Binding-site contacts:
Ligand atom N1 contacts residue GLN137 of chain 2.A at 3.0 Å (h-bond).
Ligand atom O1P contacts residue SER80 of chain 3.A at 4.1 Å.
Ligand atom C1 contacts residue HIS134 of chain 2.A at 3.4 Å.
Ligand atom C1P contacts residue THR55 of chain 2.A at 3.9 Å.
Ligand atom O3P contacts residue PRO266 of chain 2.A at 3.8 Å.
Ligand atom P contacts residue ARG105 of chain 2.A at 4.0 Å.
Ligand atom O1 contacts residue HIS134 of chain 2.A at 2.6 Å (h-bond).
Ligand atom P contacts residue SER52 of chain 2.A at 4.0 Å.
Ligand atom O3P contacts residue SER80 of chain 3.A at 4.0 Å.
Ligand atom C1P contacts residue GLN137 of chain 2.A at 3.9 Å.
Ligand atom O3P contacts residue LEU267 of chain 2.A at 3.7 Å.
Ligand atom C1P contacts residue HIS134 of chain 2.A at 3.5 Å.
Ligand atom O2P contacts residue SER80 of chain 3.A at 3.7 Å.
Ligand atom O1P contacts residue THR55 of chain 2.A at 3.0 Å (h-bond).
Ligand atom O1 contacts residue ARG296 of chain 2.A at 2.9 Å (salt-bridge).
Ligand atom N1 contacts residue ARG296 of chain 2.A at 3.8 Å.
Ligand atom P contacts residue LEU267 of chain 2.A at 3.7 Å.
Ligand atom C1 contacts residue GLN137 of chain 2.A at 3.4 Å.
Ligand atom O1 contacts residue THR55 of chain 2.A at 2.9 Å.
Ligand atom P contacts residue THR55 of chain 2.A at 3.8 Å.
Ligand atom O1P contacts residue SER52 of chain 2.A at 2.5 Å (h-bond).
Ligand atom N1 contacts residue THR55 of chain 2.A at 3.6 Å (h-bond).
Ligand atom O3P contacts residue ARG54 of chain 2.A at 2.8 Å.
Ligand atom P contacts residue SER80 of chain 3.A at 4.2 Å.
Ligand atom C1 contacts residue ARG296 of chain 2.A at 3.9 Å.
Ligand atom C1P contacts residue ARG105 of chain 2.A at 4.1 Å.
Ligand atom O3P contacts residue THR55 of chain 2.A at 3.5 Å (h-bond).
Ligand atom C1P contacts residue LEU267 of chain 2.A at 4.2 Å (hydrophobic).
Ligand atom C1 contacts residue THR55 of chain 2.A at 3.3 Å.
Ligand atom O2P contacts residue LEU267 of chain 2.A at 3.0 Å (h-bond).
Ligand atom O2P contacts residue PRO268 of chain 2.A at 3.8 Å.
Ligand atom N1 contacts residue PRO266 of chain 2.A at 3.9 Å.
Ligand atom O1P contacts residue ARG105 of chain 2.A at 3.1 Å (salt-bridge).
Ligand atom C1P contacts residue PRO266 of chain 2.A at 3.8 Å (hydrophobic).
Ligand atom N1 contacts residue ARG54 of chain 2.A at 3.7 Å.
Ligand atom O1 contacts residue GLN137 of chain 2.A at 3.4 Å.
Ligand atom P contacts residue PRO266 of chain 2.A at 4.2 Å.
Ligand atom O2P contacts residue LYS84 of chain 3.A at 3.9 Å.
Ligand atom O1P contacts residue ARG54 of chain 2.A at 4.0 Å.
Ligand atom O1P contacts residue THR53 of chain 2.A at 4.1 Å.

Sequence of chain 3.A:
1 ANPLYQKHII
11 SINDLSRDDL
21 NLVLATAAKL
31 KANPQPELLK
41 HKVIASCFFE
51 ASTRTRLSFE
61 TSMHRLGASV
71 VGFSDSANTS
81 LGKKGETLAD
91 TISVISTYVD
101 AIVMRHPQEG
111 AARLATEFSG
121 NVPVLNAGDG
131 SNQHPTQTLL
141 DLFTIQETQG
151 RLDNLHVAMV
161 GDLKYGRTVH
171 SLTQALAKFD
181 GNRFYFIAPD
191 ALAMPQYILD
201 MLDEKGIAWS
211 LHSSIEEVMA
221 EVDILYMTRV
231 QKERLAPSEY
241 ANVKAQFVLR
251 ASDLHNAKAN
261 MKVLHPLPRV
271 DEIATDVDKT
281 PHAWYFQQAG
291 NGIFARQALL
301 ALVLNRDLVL

Sequence of chain 2.A:
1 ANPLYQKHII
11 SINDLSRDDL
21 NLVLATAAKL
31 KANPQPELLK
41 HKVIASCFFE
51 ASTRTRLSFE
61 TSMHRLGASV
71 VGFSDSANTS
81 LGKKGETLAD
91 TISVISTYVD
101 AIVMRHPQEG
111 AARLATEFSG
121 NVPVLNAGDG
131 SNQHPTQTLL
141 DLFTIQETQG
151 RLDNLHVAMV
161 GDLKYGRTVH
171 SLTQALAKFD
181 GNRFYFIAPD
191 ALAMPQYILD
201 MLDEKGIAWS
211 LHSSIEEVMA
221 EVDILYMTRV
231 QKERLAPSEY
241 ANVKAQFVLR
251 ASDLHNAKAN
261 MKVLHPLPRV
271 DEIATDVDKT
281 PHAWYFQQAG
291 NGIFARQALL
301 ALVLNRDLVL

A small-molecule ligand and the protein it binds are described below.
Small molecule (SMILES): NC(=O)CP(=O)(O)O